Binding-site contacts:
Ligand atom C1 contacts residue MET165 of chain 2.A at 3.6 Å (hydrophobic).
Ligand atom O8 contacts residue ASP204 of chain 2.A at 3.8 Å.
Ligand atom C11 contacts residue ASP121 of chain 2.A at 3.4 Å.
Ligand atom C1 contacts residue ASN140 of chain 2.A at 3.6 Å.
Ligand atom N2 contacts residue ASP204 of chain 2.A at 2.5 Å (salt-bridge).
Ligand atom N7 contacts residue ASN140 of chain 2.A at 2.7 Å (h-bond).
Ligand atom C5 contacts residue ARG274 of chain 2.A at 3.6 Å.
Ligand atom C4 contacts residue ARG274 of chain 2.A at 3.6 Å.
Ligand atom N7 contacts residue ASP204 of chain 2.A at 3.0 Å (salt-bridge).
Ligand atom O14 contacts residue THR87 of chain 2.A at 3.7 Å.
Ligand atom N1 contacts residue ASN140 of chain 2.A at 3.3 Å (h-bond).
Ligand atom C1 contacts residue ASP204 of chain 2.A at 3.1 Å.
Ligand atom C15 contacts residue ARG274 of chain 2.A at 3.4 Å.
Ligand atom C12 contacts residue THR87 of chain 2.A at 3.7 Å.
Ligand atom C20 contacts residue PRO89 of chain 2.A at 3.8 Å (hydrophobic).
Ligand atom O8 contacts residue LYS240 of chain 2.A at 3.2 Å (salt-bridge).
Ligand atom C2 contacts residue ASP204 of chain 2.A at 3.5 Å.
Ligand atom C12 contacts residue ASP121 of chain 2.A at 3.2 Å.
Ligand atom O14 contacts residue ARG274 of chain 2.A at 3.7 Å.
Ligand atom C20 contacts residue ARG274 of chain 2.A at 3.5 Å.
Ligand atom N9 contacts residue PHE209 of chain 2.A at 3.8 Å.
Ligand atom N9 contacts residue ARG274 of chain 2.A at 3.3 Å (salt-bridge).
Ligand atom C2 contacts residue MET165 of chain 2.A at 3.8 Å (hydrophobic).
Ligand atom N9 contacts residue LYS240 of chain 2.A at 3.2 Å (salt-bridge).
Ligand atom C13 contacts residue THR87 of chain 2.A at 3.0 Å.
Ligand atom O8 contacts residue GLY236 of chain 2.A at 3.1 Å (h-bond).
Ligand atom N2 contacts residue MET165 of chain 2.A at 3.5 Å (h-bond).
Ligand atom O22 contacts residue HIS276 of chain 2.A at 2.8 Å (h-bond).
Ligand atom C20 contacts residue ARG88 of chain 2.A at 3.7 Å.
Ligand atom C21 contacts residue HIS276 of chain 2.A at 3.4 Å.
Ligand atom C13 contacts residue ASP121 of chain 2.A at 3.3 Å.
Ligand atom C11 contacts residue ARG274 of chain 2.A at 3.8 Å.
Ligand atom N1 contacts residue ILE142 of chain 2.A at 3.8 Å.
Ligand atom C11 contacts residue ILE142 of chain 2.A at 3.5 Å (hydrophobic).
Ligand atom C12 contacts residue ILE142 of chain 2.A at 3.5 Å (hydrophobic).
Ligand atom O24 contacts residue ARG274 of chain 2.A at 3.4 Å (salt-bridge).
Ligand atom N10 contacts residue ARG274 of chain 2.A at 3.3 Å.
Ligand atom C16 contacts residue PRO89 of chain 2.A at 3.8 Å (hydrophobic).
Ligand atom C15 contacts residue PRO89 of chain 2.A at 3.7 Å (hydrophobic).
Ligand atom O24 contacts residue LYS240 of chain 2.A at 3.8 Å.

The small molecule below binds the protein below.
Small molecule (SMILES): Nc1nc(NCCCOc2ccc(C(=O)O)cc2)c(N=O)c(=O)[nH]1

Sequence of chain 2.A:
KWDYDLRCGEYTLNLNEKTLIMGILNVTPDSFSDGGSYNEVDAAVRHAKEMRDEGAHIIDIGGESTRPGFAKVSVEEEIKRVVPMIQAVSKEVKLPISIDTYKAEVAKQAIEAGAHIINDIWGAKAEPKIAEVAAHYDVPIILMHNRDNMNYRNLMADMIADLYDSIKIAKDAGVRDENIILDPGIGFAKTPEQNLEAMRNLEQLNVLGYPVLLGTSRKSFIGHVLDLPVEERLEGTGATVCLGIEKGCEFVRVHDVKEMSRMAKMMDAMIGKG